Sequence of chain 2.B:
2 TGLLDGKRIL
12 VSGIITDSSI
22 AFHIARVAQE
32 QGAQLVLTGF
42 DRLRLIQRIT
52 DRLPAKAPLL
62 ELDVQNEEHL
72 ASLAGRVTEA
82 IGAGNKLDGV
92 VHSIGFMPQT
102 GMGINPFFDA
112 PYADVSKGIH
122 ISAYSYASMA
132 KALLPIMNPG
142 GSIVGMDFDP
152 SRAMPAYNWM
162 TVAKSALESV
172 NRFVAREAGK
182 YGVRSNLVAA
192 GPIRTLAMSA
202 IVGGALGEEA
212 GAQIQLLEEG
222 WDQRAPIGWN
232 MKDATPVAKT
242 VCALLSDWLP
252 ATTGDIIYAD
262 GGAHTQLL

The protein below binds the small molecule below.
Small molecule (SMILES): O=C(c1ccc2[nH]ccc2c1)N1CCN(C2c3ccccc3-c3ccccc32)CC1

Binding-site contacts:
Ligand atom C2C contacts residue PHE149 of chain 2.B at 3.9 Å (hydrophobic).
Ligand atom C4F contacts residue MET103 of chain 2.B at 3.8 Å (hydrophobic).
Ligand atom C2C contacts residue TYR158 of chain 2.B at 3.7 Å (hydrophobic).
Ligand atom C2A contacts residue NAD1 of chain 2.I at 3.8 Å.
Ligand atom N1C contacts residue NAD1 of chain 2.I at 4.0 Å.
Ligand atom C3F contacts residue MET103 of chain 2.B at 3.3 Å (hydrophobic).
Ligand atom C2F contacts residue MET199 of chain 2.B at 3.2 Å (hydrophobic).
Ligand atom C4A contacts residue NAD1 of chain 2.I at 3.2 Å.
Ligand atom C5C contacts residue MET199 of chain 2.B at 3.4 Å (hydrophobic).
Ligand atom C3E contacts residue PHE149 of chain 2.B at 3.8 Å (hydrophobic).
Ligand atom C7A contacts residue MET98 of chain 2.B at 3.9 Å (hydrophobic).
Ligand atom C2F contacts residue MET103 of chain 2.B at 3.7 Å (hydrophobic).
Ligand atom C5F contacts residue ALA157 of chain 2.B at 3.8 Å (hydrophobic).
Ligand atom C3C contacts residue TYR158 of chain 2.B at 3.6 Å (hydrophobic).
Ligand atom C3A contacts residue NAD1 of chain 2.I at 3.5 Å.
Ligand atom N9A contacts residue NAD1 of chain 2.I at 3.9 Å.
Ligand atom C2E contacts residue PRO193 of chain 2.B at 4.0 Å (hydrophobic).
Ligand atom O2B contacts residue NAD1 of chain 2.I at 3.2 Å (h-bond).
Ligand atom C2E contacts residue PHE149 of chain 2.B at 3.7 Å (hydrophobic).
Ligand atom O2B contacts residue TYR158 of chain 2.B at 2.5 Å (h-bond).
Ligand atom C1B contacts residue TYR158 of chain 2.B at 3.4 Å (hydrophobic).
Ligand atom C1F contacts residue MET199 of chain 2.B at 3.6 Å (hydrophobic).
Ligand atom C3E contacts residue LEU218 of chain 2.B at 3.7 Å (hydrophobic).
Ligand atom C5A contacts residue GLY96 of chain 2.B at 3.6 Å.
Ligand atom N1C contacts residue TYR158 of chain 2.B at 3.9 Å.
Ligand atom C3C contacts residue PHE149 of chain 2.B at 3.9 Å (hydrophobic).
Ligand atom C5F contacts residue ILE215 of chain 2.B at 3.9 Å (hydrophobic).
Ligand atom C4E contacts residue LEU218 of chain 2.B at 3.4 Å (hydrophobic).
Ligand atom C1A contacts residue MET161 of chain 2.B at 4.0 Å (hydrophobic).
Ligand atom C5C contacts residue NAD1 of chain 2.I at 3.8 Å.
Ligand atom N9A contacts residue GLY96 of chain 2.B at 3.1 Å (h-bond).
Ligand atom C1B contacts residue NAD1 of chain 2.I at 3.9 Å.
Ligand atom C2C contacts residue NAD1 of chain 2.I at 3.7 Å.
Ligand atom C8A contacts residue PHE97 of chain 2.B at 3.8 Å (hydrophobic).
Ligand atom C1A contacts residue MET103 of chain 2.B at 3.5 Å (hydrophobic).
Ligand atom C1D contacts residue MET199 of chain 2.B at 3.5 Å (hydrophobic).
Ligand atom C8A contacts residue GLY96 of chain 2.B at 3.4 Å.
Ligand atom O2B contacts residue MET161 of chain 2.B at 4.0 Å.
Ligand atom C5F contacts residue TYR158 of chain 2.B at 3.9 Å (hydrophobic).
Ligand atom C6F contacts residue ILE215 of chain 2.B at 4.0 Å (hydrophobic).